Sequence of chain 2.A:
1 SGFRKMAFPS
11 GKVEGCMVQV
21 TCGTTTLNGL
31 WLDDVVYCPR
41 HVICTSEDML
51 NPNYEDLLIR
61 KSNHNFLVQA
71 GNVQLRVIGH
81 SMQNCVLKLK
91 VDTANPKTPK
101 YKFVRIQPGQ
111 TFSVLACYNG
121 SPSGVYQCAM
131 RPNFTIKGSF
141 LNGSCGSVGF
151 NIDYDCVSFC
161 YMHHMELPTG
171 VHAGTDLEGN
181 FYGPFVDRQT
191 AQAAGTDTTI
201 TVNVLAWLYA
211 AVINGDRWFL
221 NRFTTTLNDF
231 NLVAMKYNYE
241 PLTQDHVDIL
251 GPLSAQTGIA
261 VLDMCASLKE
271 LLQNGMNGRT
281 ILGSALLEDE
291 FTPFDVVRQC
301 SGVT

Sequence of chain 1.A:
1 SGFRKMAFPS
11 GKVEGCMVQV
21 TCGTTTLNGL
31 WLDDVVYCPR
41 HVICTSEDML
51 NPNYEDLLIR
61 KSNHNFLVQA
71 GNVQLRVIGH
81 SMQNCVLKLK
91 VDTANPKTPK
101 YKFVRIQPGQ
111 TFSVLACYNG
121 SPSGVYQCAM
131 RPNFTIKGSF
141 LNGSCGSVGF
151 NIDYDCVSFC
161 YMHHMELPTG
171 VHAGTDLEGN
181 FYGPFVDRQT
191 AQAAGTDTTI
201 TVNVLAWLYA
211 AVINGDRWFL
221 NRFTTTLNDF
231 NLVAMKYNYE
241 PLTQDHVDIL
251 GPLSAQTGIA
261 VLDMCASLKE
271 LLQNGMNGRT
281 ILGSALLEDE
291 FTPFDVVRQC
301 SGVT

Binding-site contacts:
Ligand atom C11 contacts residue GLU166 of chain 2.A at 3.7 Å.
Ligand atom C11 contacts residue LEU141 of chain 2.A at 3.7 Å (hydrophobic).
Ligand atom O2 contacts residue GLU166 of chain 2.A at 3.2 Å (salt-bridge).
Ligand atom C23 contacts residue MET49 of chain 2.A at 3.5 Å (hydrophobic).
Ligand atom C1 contacts residue CYS145 of chain 2.A at 2.9 Å (hydrophobic).
Ligand atom C10 contacts residue HIS163 of chain 2.A at 3.7 Å.
Ligand atom N contacts residue CYS145 of chain 2.A at 3.7 Å.
Ligand atom O contacts residue GLY143 of chain 2.A at 3.3 Å (h-bond).
Ligand atom O contacts residue ASN142 of chain 2.A at 2.9 Å (h-bond).
Ligand atom C2 contacts residue ASN142 of chain 2.A at 3.7 Å.
Ligand atom C7 contacts residue GLN189 of chain 2.A at 3.4 Å.
Ligand atom C16 contacts residue HIS164 of chain 2.A at 3.6 Å.
Ligand atom C2 contacts residue CYS145 of chain 2.A at 3.1 Å (hydrophobic).
Ligand atom C21 contacts residue HIS41 of chain 2.A at 3.5 Å.
Ligand atom C21 contacts residue TYR54 of chain 2.A at 3.5 Å (hydrophobic).
Ligand atom C8 contacts residue GLN192 of chain 2.A at 3.8 Å.
Ligand atom C16 contacts residue HIS41 of chain 2.A at 3.4 Å.
Ligand atom C23 contacts residue GLN189 of chain 2.A at 3.5 Å.
Ligand atom O1 contacts residue GLU166 of chain 2.A at 2.8 Å (salt-bridge).
Ligand atom C11 contacts residue PHE140 of chain 2.A at 3.1 Å (hydrophobic).
Ligand atom C11 contacts residue HIS163 of chain 2.A at 3.7 Å.
Ligand atom C22 contacts residue MET49 of chain 2.A at 3.6 Å (hydrophobic).
Ligand atom C22 contacts residue HIS41 of chain 2.A at 3.7 Å.
Ligand atom C13 contacts residue ASN142 of chain 2.A at 3.4 Å.
Ligand atom C3 contacts residue ASN142 of chain 2.A at 3.6 Å.
Ligand atom C10 contacts residue GLU166 of chain 2.A at 3.8 Å.
Ligand atom C15 contacts residue HIS41 of chain 2.A at 3.5 Å.
Ligand atom C12 contacts residue PHE140 of chain 2.A at 3.4 Å (hydrophobic).
Ligand atom C8 contacts residue THR190 of chain 2.A at 3.5 Å.
Ligand atom C21 contacts residue ASP187 of chain 2.A at 3.5 Å.
Ligand atom C12 contacts residue LEU141 of chain 2.A at 3.6 Å (hydrophobic).
Ligand atom N2 contacts residue HIS163 of chain 2.A at 2.8 Å (h-bond).
Ligand atom C15 contacts residue HIS164 of chain 2.A at 3.1 Å.
Ligand atom O contacts residue CYS145 of chain 2.A at 3.6 Å.
Ligand atom C5 contacts residue GLU166 of chain 2.A at 3.7 Å.
Ligand atom C contacts residue HIS41 of chain 2.A at 2.6 Å.
Ligand atom O1 contacts residue MET165 of chain 2.A at 3.3 Å.
Ligand atom C8 contacts residue ARG188 of chain 2.A at 3.5 Å.
Ligand atom C9 contacts residue ASN142 of chain 2.A at 3.8 Å.
Ligand atom C contacts residue CYS145 of chain 2.A at 1.8 Å (hydrophobic).

A small-molecule ligand and the protein it binds are described below.
Small molecule (SMILES): CCC(=O)N(c1ccc(C(C)(C)C)cc1)[C@@H](C(=O)NCCCOC)c1cccnc1